The protein below binds the small molecule below.
Small molecule (SMILES): CC(=O)N[C@@H]1[C@@H](O)[C@H](O)[C@@H](CO)O[C@H]1O

Binding-site contacts:
Ligand atom O3 contacts residue VAL367 of chain 1.B at 4.3 Å.
Ligand atom C4 contacts residue ASN343 of chain 1.B at 4.2 Å.
Ligand atom C8 contacts residue PHE338 of chain 1.B at 3.6 Å (hydrophobic).
Ligand atom C1 contacts residue ASN343 of chain 1.B at 1.4 Å.
Ligand atom C5 contacts residue ASN343 of chain 1.B at 3.7 Å.
Ligand atom C8 contacts residue PHE342 of chain 1.B at 4.1 Å (hydrophobic).
Ligand atom O5 contacts residue ASN343 of chain 1.B at 2.4 Å (h-bond).
Ligand atom N2 contacts residue ASN343 of chain 1.B at 2.9 Å (h-bond).
Ligand atom C7 contacts residue ASN343 of chain 1.B at 4.0 Å.
Ligand atom C7 contacts residue GLY339 of chain 1.B at 4.4 Å.
Ligand atom C2 contacts residue ASN343 of chain 1.B at 2.5 Å.
Ligand atom C8 contacts residue GLY339 of chain 1.B at 4.1 Å.
Ligand atom C3 contacts residue ASN343 of chain 1.B at 3.8 Å.
Ligand atom C8 contacts residue LEU368 of chain 1.B at 3.7 Å (hydrophobic).

Sequence of chain 1.B:
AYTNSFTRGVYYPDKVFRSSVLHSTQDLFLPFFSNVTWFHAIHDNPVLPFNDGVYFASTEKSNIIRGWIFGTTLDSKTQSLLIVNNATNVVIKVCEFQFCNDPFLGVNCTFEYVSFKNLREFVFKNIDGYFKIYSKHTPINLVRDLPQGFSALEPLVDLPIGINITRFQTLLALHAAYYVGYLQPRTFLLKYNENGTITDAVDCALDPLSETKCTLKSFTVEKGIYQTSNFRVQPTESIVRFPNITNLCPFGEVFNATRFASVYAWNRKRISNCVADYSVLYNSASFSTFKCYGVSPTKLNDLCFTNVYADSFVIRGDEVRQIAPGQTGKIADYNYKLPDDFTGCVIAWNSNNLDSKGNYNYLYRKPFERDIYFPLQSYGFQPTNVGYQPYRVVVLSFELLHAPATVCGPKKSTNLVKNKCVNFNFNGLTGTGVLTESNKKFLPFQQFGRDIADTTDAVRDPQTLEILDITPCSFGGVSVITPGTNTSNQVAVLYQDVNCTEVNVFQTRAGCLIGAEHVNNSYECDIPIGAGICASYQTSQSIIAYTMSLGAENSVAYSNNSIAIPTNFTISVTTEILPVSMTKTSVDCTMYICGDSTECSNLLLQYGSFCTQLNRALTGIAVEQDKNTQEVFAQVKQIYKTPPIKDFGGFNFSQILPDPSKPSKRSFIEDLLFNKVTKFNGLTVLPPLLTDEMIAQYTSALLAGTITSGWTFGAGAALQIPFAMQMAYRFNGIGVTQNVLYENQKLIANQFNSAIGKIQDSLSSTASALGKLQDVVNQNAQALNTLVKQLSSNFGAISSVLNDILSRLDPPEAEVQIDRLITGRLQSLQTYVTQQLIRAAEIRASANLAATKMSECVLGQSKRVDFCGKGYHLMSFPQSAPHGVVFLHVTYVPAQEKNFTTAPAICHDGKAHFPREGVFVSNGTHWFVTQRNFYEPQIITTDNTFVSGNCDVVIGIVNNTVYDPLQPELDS